Sequence of chain 1.A:
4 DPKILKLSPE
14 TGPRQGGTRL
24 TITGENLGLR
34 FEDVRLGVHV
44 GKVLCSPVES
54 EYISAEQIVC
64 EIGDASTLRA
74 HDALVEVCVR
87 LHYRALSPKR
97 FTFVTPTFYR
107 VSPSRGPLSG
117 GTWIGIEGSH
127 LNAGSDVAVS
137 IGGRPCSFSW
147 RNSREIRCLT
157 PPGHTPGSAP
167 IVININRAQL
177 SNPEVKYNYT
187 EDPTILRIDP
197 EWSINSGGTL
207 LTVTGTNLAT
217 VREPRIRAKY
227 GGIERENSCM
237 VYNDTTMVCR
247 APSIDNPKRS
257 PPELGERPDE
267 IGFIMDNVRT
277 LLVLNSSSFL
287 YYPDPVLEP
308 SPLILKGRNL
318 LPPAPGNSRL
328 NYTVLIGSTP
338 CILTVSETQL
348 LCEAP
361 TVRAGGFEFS

Binding-site contacts:
Ligand atom C4 contacts residue ASN239 of chain 1.A at 4.2 Å.
Ligand atom N2 contacts residue ASN239 of chain 1.A at 2.9 Å (h-bond).
Ligand atom C2 contacts residue THR242 of chain 1.A at 4.3 Å.
Ligand atom C7 contacts residue THR241 of chain 1.A at 3.9 Å.
Ligand atom C4 contacts residue THR242 of chain 1.A at 4.5 Å.
Ligand atom C3 contacts residue ASN239 of chain 1.A at 3.8 Å.
Ligand atom C5 contacts residue THR242 of chain 1.A at 3.8 Å.
Ligand atom C2 contacts residue ASN239 of chain 1.A at 2.5 Å.
Ligand atom C5 contacts residue ASN239 of chain 1.A at 3.7 Å.
Ligand atom O5 contacts residue THR242 of chain 1.A at 4.0 Å.
Ligand atom C1 contacts residue THR242 of chain 1.A at 3.6 Å.
Ligand atom C2 contacts residue THR241 of chain 1.A at 3.9 Å.
Ligand atom C1 contacts residue THR241 of chain 1.A at 4.0 Å.
Ligand atom C3 contacts residue THR242 of chain 1.A at 4.2 Å.
Ligand atom C8 contacts residue ASN239 of chain 1.A at 4.4 Å.
Ligand atom O5 contacts residue ASN239 of chain 1.A at 2.4 Å (h-bond).
Ligand atom O7 contacts residue ASN239 of chain 1.A at 3.3 Å (h-bond).
Ligand atom C7 contacts residue ASN239 of chain 1.A at 3.3 Å.
Ligand atom C8 contacts residue THR241 of chain 1.A at 3.8 Å.
Ligand atom N2 contacts residue THR241 of chain 1.A at 3.1 Å (h-bond).
Ligand atom C3 contacts residue THR241 of chain 1.A at 4.1 Å.
Ligand atom C1 contacts residue ASN239 of chain 1.A at 1.4 Å.

The small molecule below binds the protein below.
Small molecule (SMILES): CC(=O)N[C@@H]1[C@@H](O)[C@H](O)[C@@H](CO)O[C@H]1O